Binding-site contacts:
Ligand atom C10 contacts residue TYR159 of chain 22.A at 3.5 Å (hydrophobic).
Ligand atom C14 contacts residue TYR159 of chain 22.A at 3.5 Å (hydrophobic).
Ligand atom C5 contacts residue TYR112 of chain 22.A at 3.5 Å (hydrophobic).
Ligand atom C19 contacts residue LEU240 of chain 22.A at 3.8 Å (hydrophobic).
Ligand atom O3 contacts residue PHE130 of chain 22.A at 3.6 Å.
Ligand atom CL3 contacts residue PHE134 of chain 22.A at 3.8 Å.
Ligand atom O3 contacts residue TYR112 of chain 22.A at 3.6 Å.
Ligand atom C17 contacts residue ALA24 of chain 22.C at 3.7 Å (hydrophobic).
Ligand atom CL2 contacts residue ALA24 of chain 22.C at 3.5 Å.
Ligand atom O1 contacts residue ILE110 of chain 22.A at 3.7 Å.
Ligand atom C20 contacts residue LEU240 of chain 22.A at 3.8 Å (hydrophobic).
Ligand atom C12 contacts residue ILE110 of chain 22.A at 3.8 Å (hydrophobic).
Ligand atom C6 contacts residue TYR112 of chain 22.A at 3.7 Å (hydrophobic).
Ligand atom O2 contacts residue VAL196 of chain 22.A at 3.4 Å.
Ligand atom C11 contacts residue ILE110 of chain 22.A at 3.8 Å (hydrophobic).
Ligand atom C13 contacts residue PHE134 of chain 22.A at 3.7 Å (hydrophobic).
Ligand atom C16 contacts residue ALA24 of chain 22.C at 3.8 Å (hydrophobic).
Ligand atom C21 contacts residue HIS207 of chain 22.A at 3.6 Å.
Ligand atom CL2 contacts residue ILE25 of chain 22.C at 3.4 Å.
Ligand atom C7 contacts residue MET132 of chain 22.A at 3.3 Å (hydrophobic).
Ligand atom C7 contacts residue PHE237 of chain 22.A at 3.5 Å (hydrophobic).
Ligand atom C12 contacts residue PHE134 of chain 22.A at 3.8 Å (hydrophobic).
Ligand atom C3 contacts residue MET132 of chain 22.A at 3.7 Å (hydrophobic).
Ligand atom C2 contacts residue PHE237 of chain 22.A at 3.6 Å (hydrophobic).
Ligand atom CL2 contacts residue TYR159 of chain 22.A at 3.6 Å.
Ligand atom C4 contacts residue MET132 of chain 22.A at 3.8 Å (hydrophobic).
Ligand atom C17 contacts residue TYR159 of chain 22.A at 3.7 Å (hydrophobic).
Ligand atom C21 contacts residue SER128 of chain 22.A at 3.8 Å.
Ligand atom C8 contacts residue MET132 of chain 22.A at 3.4 Å (hydrophobic).
Ligand atom C21 contacts residue TYR205 of chain 22.A at 3.8 Å (hydrophobic).
Ligand atom C13 contacts residue ILE110 of chain 22.A at 3.7 Å (hydrophobic).
Ligand atom O1 contacts residue MET132 of chain 22.A at 3.7 Å.
Ligand atom C20 contacts residue ILE194 of chain 22.A at 3.8 Å (hydrophobic).
Ligand atom CL3 contacts residue LEU240 of chain 22.A at 3.8 Å.
Ligand atom C13 contacts residue MET132 of chain 22.A at 3.4 Å (hydrophobic).
Ligand atom O1 contacts residue PHE237 of chain 22.A at 3.8 Å.
Ligand atom C9 contacts residue PHE237 of chain 22.A at 3.7 Å (hydrophobic).
Ligand atom C16 contacts residue TYR159 of chain 22.A at 3.8 Å (hydrophobic).
Ligand atom C9 contacts residue VAL199 of chain 22.A at 3.6 Å (hydrophobic).
Ligand atom C1 contacts residue TYR205 of chain 22.A at 3.8 Å (hydrophobic).

Sequence of chain 22.C:
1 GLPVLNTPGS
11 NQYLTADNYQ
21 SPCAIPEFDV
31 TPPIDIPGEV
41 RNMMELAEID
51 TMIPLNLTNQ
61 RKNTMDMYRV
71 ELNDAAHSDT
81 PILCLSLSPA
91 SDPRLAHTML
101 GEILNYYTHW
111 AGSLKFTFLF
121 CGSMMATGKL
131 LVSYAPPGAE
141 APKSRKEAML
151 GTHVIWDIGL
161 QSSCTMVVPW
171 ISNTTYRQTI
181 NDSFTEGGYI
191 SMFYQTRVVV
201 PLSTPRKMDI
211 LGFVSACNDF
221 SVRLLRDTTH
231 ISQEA

Sequence of chain 22.A:
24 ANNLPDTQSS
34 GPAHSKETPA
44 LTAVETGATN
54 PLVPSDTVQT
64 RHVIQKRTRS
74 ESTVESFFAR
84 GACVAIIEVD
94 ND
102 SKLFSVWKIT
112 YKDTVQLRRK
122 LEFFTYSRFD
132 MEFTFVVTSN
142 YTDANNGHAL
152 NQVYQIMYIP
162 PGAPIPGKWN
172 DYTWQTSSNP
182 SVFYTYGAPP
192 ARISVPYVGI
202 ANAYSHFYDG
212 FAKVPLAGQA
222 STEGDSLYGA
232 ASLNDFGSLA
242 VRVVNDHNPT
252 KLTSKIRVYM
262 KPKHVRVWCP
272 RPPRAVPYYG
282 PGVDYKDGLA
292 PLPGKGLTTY

The small molecule below binds the protein below.
Small molecule (SMILES): COc1ccc(OCc2ccc(COc3c(Cl)cccc3Cl)cc2)c(Cl)c1